Binding-site contacts:
Ligand atom CAC contacts residue THR85 of chain 1.J at 3.8 Å.
Ligand atom CAM contacts residue LEU145 of chain 1.J at 3.7 Å (hydrophobic).
Ligand atom CAW contacts residue GLY91 of chain 1.J at 3.5 Å.
Ligand atom CAE contacts residue GLY91 of chain 1.J at 3.6 Å.
Ligand atom CAF contacts residue TYR87 of chain 1.J at 3.5 Å (hydrophobic).
Ligand atom CAZ contacts residue LEU145 of chain 1.J at 3.5 Å (hydrophobic).
Ligand atom NAR contacts residue LYS37 of chain 1.J at 3.8 Å.
Ligand atom CAA contacts residue ALA155 of chain 1.J at 3.6 Å (hydrophobic).
Ligand atom CAF contacts residue GLU89 of chain 1.J at 3.6 Å.
Ligand atom CAD contacts residue THR85 of chain 1.J at 3.7 Å.
Ligand atom CBC contacts residue LEU145 of chain 1.J at 3.4 Å (hydrophobic).
Ligand atom CAE contacts residue VAL16 of chain 1.J at 3.8 Å (hydrophobic).
Ligand atom CAJ contacts residue LEU145 of chain 1.J at 3.5 Å (hydrophobic).
Ligand atom NAT contacts residue HIS88 of chain 1.J at 3.4 Å (h-bond).
Ligand atom CAI contacts residue ALA155 of chain 1.J at 3.9 Å (hydrophobic).
Ligand atom CAE contacts residue ASP95 of chain 1.J at 3.5 Å.
Ligand atom CAC contacts residue LYS37 of chain 1.J at 3.9 Å.
Ligand atom CAW contacts residue VAL16 of chain 1.J at 3.8 Å (hydrophobic).
Ligand atom CAB contacts residue ARG142 of chain 1.J at 3.5 Å.
Ligand atom CAH contacts residue GLU89 of chain 1.J at 3.1 Å.
Ligand atom CAK contacts residue VAL16 of chain 1.J at 3.7 Å (hydrophobic).
Ligand atom CAM contacts residue HIS88 of chain 1.J at 3.1 Å.
Ligand atom CAB contacts residue ALA155 of chain 1.J at 3.8 Å (hydrophobic).
Ligand atom CAL contacts residue LEU145 of chain 1.J at 3.2 Å (hydrophobic).
Ligand atom CAF contacts residue GLY91 of chain 1.J at 3.6 Å.
Ligand atom CAG contacts residue VAL16 of chain 1.J at 3.9 Å (hydrophobic).
Ligand atom CAD contacts residue ALA35 of chain 1.J at 3.4 Å (hydrophobic).
Ligand atom CAV contacts residue VAL16 of chain 1.J at 3.8 Å (hydrophobic).
Ligand atom CAV contacts residue GLY91 of chain 1.J at 3.3 Å.
Ligand atom CAD contacts residue VAL24 of chain 1.J at 3.9 Å (hydrophobic).
Ligand atom NAT contacts residue LEU145 of chain 1.J at 2.9 Å.
Ligand atom CAH contacts residue TYR87 of chain 1.J at 3.7 Å (hydrophobic).
Ligand atom CAA contacts residue ASN143 of chain 1.J at 3.7 Å.
Ligand atom NBE contacts residue HIS88 of chain 1.J at 3.7 Å.
Ligand atom CAF contacts residue HIS88 of chain 1.J at 3.8 Å.
Ligand atom NBE contacts residue LEU145 of chain 1.J at 3.1 Å.
Ligand atom CAG contacts residue ASP95 of chain 1.J at 3.7 Å.
Ligand atom CAQ contacts residue GLU89 of chain 1.J at 3.7 Å.
Ligand atom CAM contacts residue GLY91 of chain 1.J at 3.4 Å.
Ligand atom NAS contacts residue VAL24 of chain 1.J at 3.6 Å.

Sequence of chain 1.J:
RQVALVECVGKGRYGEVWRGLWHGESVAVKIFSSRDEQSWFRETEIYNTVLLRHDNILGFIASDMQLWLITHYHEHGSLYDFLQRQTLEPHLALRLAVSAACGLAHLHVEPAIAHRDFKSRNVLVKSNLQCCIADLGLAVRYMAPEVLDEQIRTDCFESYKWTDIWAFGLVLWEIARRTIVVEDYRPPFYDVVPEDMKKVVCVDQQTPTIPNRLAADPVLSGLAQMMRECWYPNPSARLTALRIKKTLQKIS

The small molecule below binds the protein below.
Small molecule (SMILES): c1ccc2c(-c3cnn4cc(-c5ccc(N6CCNCC6)cc5)cnc34)ccnc2c1